Sequence of chain 1.D:
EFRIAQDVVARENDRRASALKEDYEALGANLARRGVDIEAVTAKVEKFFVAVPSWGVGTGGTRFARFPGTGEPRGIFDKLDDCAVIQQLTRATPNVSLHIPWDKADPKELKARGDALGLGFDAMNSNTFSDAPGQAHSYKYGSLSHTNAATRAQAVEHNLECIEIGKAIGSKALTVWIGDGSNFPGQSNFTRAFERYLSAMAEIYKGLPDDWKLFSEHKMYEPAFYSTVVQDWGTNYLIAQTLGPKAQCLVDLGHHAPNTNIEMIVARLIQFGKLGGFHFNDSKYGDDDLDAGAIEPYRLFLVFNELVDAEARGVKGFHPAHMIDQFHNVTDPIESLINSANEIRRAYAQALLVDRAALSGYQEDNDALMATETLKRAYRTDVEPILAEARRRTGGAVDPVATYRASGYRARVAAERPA

Sequence of chain 1.C:
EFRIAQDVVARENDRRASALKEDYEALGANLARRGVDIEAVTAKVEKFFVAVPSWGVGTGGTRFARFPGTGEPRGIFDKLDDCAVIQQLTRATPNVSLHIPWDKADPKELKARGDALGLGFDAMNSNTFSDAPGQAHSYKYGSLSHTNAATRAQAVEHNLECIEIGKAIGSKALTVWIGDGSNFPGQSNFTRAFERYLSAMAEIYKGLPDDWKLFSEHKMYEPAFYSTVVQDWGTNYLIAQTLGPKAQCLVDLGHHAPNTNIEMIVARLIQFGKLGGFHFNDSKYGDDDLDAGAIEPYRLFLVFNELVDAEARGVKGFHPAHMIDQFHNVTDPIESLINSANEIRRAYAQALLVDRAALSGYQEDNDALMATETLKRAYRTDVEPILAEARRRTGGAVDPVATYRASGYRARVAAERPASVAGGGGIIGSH

This small molecule binds to this protein.
Small molecule (SMILES): O=C[C@H](O)[C@H](O)[C@H](O)[C@H](O)CO

Binding-site contacts:
Ligand atom C3 contacts residue MN1 of chain 1.N at 3.2 Å.
Ligand atom O1 contacts residue PHE66 of chain 1.C at 3.3 Å.
Ligand atom O1 contacts residue ASP289 of chain 1.D at 3.2 Å (salt-bridge).
Ligand atom O1 contacts residue MN1 of chain 1.O at 2.2 Å.
Ligand atom C5 contacts residue ASP327 of chain 1.D at 3.4 Å.
Ligand atom O1 contacts residue TRP179 of chain 1.D at 3.6 Å.
Ligand atom O3 contacts residue GLU219 of chain 1.D at 2.6 Å (salt-bridge).
Ligand atom O1 contacts residue HIS257 of chain 1.D at 3.4 Å (h-bond).
Ligand atom O2 contacts residue ASP327 of chain 1.D at 2.7 Å (salt-bridge).
Ligand atom O2 contacts residue MN1 of chain 1.N at 2.3 Å.
Ligand atom C3 contacts residue GLU219 of chain 1.D at 3.3 Å.
Ligand atom C6 contacts residue HIS101 of chain 1.D at 3.7 Å.
Ligand atom C4 contacts residue TRP179 of chain 1.D at 3.6 Å (hydrophobic).
Ligand atom C2 contacts residue TRP179 of chain 1.D at 3.7 Å (hydrophobic).
Ligand atom C2 contacts residue MN1 of chain 1.N at 3.1 Å.
Ligand atom O3 contacts residue ASP327 of chain 1.D at 3.0 Å (salt-bridge).
Ligand atom O6 contacts residue PHE329 of chain 1.D at 3.6 Å.
Ligand atom O2 contacts residue MN1 of chain 1.O at 2.1 Å.
Ligand atom O2 contacts residue HIS257 of chain 1.D at 3.0 Å (h-bond).
Ligand atom O6 contacts residue PHE66 of chain 1.C at 3.6 Å.
Ligand atom C2 contacts residue GLU219 of chain 1.D at 3.4 Å.
Ligand atom O6 contacts residue TRP104 of chain 1.D at 3.7 Å.
Ligand atom O1 contacts residue LYS221 of chain 1.D at 2.8 Å (salt-bridge).
Ligand atom C2 contacts residue HIS257 of chain 1.D at 3.3 Å.
Ligand atom C3 contacts residue ASP327 of chain 1.D at 3.7 Å.
Ligand atom O5 contacts residue MN1 of chain 1.O at 3.9 Å.
Ligand atom O5 contacts residue ASP327 of chain 1.D at 2.8 Å (salt-bridge).
Ligand atom C1 contacts residue PHE66 of chain 1.C at 3.7 Å (hydrophobic).
Ligand atom C2 contacts residue ASP327 of chain 1.D at 3.7 Å.
Ligand atom C6 contacts residue TRP57 of chain 1.D at 3.9 Å (hydrophobic).
Ligand atom O2 contacts residue ASP254 of chain 1.D at 3.2 Å (salt-bridge).
Ligand atom C3 contacts residue TRP179 of chain 1.D at 3.6 Å (hydrophobic).
Ligand atom O3 contacts residue MN1 of chain 1.N at 2.3 Å.
Ligand atom C2 contacts residue MN1 of chain 1.O at 2.9 Å.
Ligand atom O4 contacts residue TRP179 of chain 1.D at 3.6 Å.
Ligand atom C1 contacts residue TRP179 of chain 1.D at 3.5 Å (hydrophobic).
Ligand atom C1 contacts residue MN1 of chain 1.O at 2.8 Å.
Ligand atom O2 contacts residue GLU219 of chain 1.D at 3.2 Å (salt-bridge).
Ligand atom O4 contacts residue HIS101 of chain 1.D at 3.0 Å (h-bond).
Ligand atom O3 contacts residue HIS281 of chain 1.D at 3.3 Å.